A small-molecule ligand and the protein it binds are described below.
Small molecule (SMILES): CCOc1ccc(CC(=O)O)cc1

Sequence of chain 1.A:
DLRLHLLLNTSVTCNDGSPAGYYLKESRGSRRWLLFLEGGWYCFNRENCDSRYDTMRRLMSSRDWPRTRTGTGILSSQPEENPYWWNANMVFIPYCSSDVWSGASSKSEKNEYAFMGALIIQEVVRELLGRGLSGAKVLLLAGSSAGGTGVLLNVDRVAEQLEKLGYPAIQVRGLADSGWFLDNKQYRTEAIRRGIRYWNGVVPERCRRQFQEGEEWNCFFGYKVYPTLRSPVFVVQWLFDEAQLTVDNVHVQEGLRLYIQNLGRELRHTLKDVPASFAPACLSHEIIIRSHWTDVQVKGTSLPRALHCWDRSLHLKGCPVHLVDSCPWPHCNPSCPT

Binding-site contacts:
Ligand atom O3 contacts residue GLY49 of chain 1.A at 4.1 Å.
Ligand atom C10 contacts residue PHE191 of chain 1.A at 4.4 Å (hydrophobic).
Ligand atom O1 contacts residue GLY50 of chain 1.A at 4.2 Å.
Ligand atom C12 contacts residue ALA156 of chain 1.A at 3.8 Å (hydrophobic).
Ligand atom C4 contacts residue TRP51 of chain 1.A at 4.0 Å (hydrophobic).
Ligand atom C10 contacts residue THR159 of chain 1.A at 3.6 Å.
Ligand atom C7 contacts residue TRP51 of chain 1.A at 3.8 Å (hydrophobic).
Ligand atom C8 contacts residue PHE191 of chain 1.A at 4.3 Å (hydrophobic).
Ligand atom C8 contacts residue TYR52 of chain 1.A at 4.3 Å (hydrophobic).
Ligand atom C4 contacts residue ALA156 of chain 1.A at 4.2 Å (hydrophobic).
Ligand atom O3 contacts residue SER155 of chain 1.A at 3.1 Å (h-bond).
Ligand atom C5 contacts residue TRP51 of chain 1.A at 4.4 Å (hydrophobic).
Ligand atom O3 contacts residue GLY50 of chain 1.A at 3.0 Å (h-bond).
Ligand atom C11 contacts residue PHE191 of chain 1.A at 3.9 Å (hydrophobic).
Ligand atom C11 contacts residue ILE214 of chain 1.A at 3.8 Å (hydrophobic).
Ligand atom C4 contacts residue ALA265 of chain 1.A at 4.1 Å (hydrophobic).
Ligand atom C13 contacts residue SER155 of chain 1.A at 3.6 Å.
Ligand atom O3 contacts residue ALA156 of chain 1.A at 3.1 Å (h-bond).
Ligand atom C2 contacts residue TRP51 of chain 1.A at 3.6 Å (hydrophobic).
Ligand atom C12 contacts residue THR159 of chain 1.A at 3.8 Å.
Ligand atom O9 contacts residue VAL110 of chain 1.A at 4.1 Å.
Ligand atom C5 contacts residue ALA156 of chain 1.A at 3.9 Å (hydrophobic).
Ligand atom C5 contacts residue SER155 of chain 1.A at 4.4 Å.
Ligand atom C12 contacts residue SER155 of chain 1.A at 4.2 Å.
Ligand atom O9 contacts residue TYR52 of chain 1.A at 3.8 Å.
Ligand atom C12 contacts residue PHE191 of chain 1.A at 3.3 Å (hydrophobic).
Ligand atom C4 contacts residue SER155 of chain 1.A at 3.8 Å.
Ligand atom C6 contacts residue TRP51 of chain 1.A at 3.3 Å (hydrophobic).
Ligand atom C13 contacts residue ALA156 of chain 1.A at 3.4 Å (hydrophobic).
Ligand atom C2 contacts residue SER155 of chain 1.A at 3.3 Å.
Ligand atom C5 contacts residue PHE191 of chain 1.A at 4.2 Å (hydrophobic).
Ligand atom C13 contacts residue PHE191 of chain 1.A at 3.3 Å (hydrophobic).
Ligand atom O1 contacts residue TRP51 of chain 1.A at 3.7 Å.
Ligand atom C10 contacts residue VAL110 of chain 1.A at 4.0 Å (hydrophobic).
Ligand atom O1 contacts residue SER155 of chain 1.A at 3.5 Å.
Ligand atom C7 contacts residue TYR52 of chain 1.A at 3.8 Å (hydrophobic).
Ligand atom C2 contacts residue ALA156 of chain 1.A at 3.8 Å (hydrophobic).
Ligand atom C2 contacts residue GLY50 of chain 1.A at 4.0 Å.
Ligand atom C11 contacts residue PHE242 of chain 1.A at 4.1 Å (hydrophobic).
Ligand atom O3 contacts residue TRP51 of chain 1.A at 2.8 Å (h-bond).